Binding-site contacts:
Ligand atom C8 contacts residue ILE48 of chain 1.B at 4.4 Å (hydrophobic).
Ligand atom C5 contacts residue GLU22 of chain 1.B at 3.3 Å.
Ligand atom C8 contacts residue THR21 of chain 1.B at 3.8 Å.
Ligand atom C7 contacts residue GLU22 of chain 1.B at 3.8 Å.
Ligand atom C6 contacts residue ILE47 of chain 1.B at 4.4 Å (hydrophobic).
Ligand atom C9 contacts residue THR21 of chain 1.B at 3.7 Å.
Ligand atom C6 contacts residue GLU22 of chain 1.B at 3.7 Å.
Ligand atom C10 contacts residue THR21 of chain 1.B at 3.9 Å.
Ligand atom C8 contacts residue TYR49 of chain 1.B at 3.6 Å (hydrophobic).
Ligand atom C7 contacts residue ILE47 of chain 1.B at 3.3 Å (hydrophobic).
Ligand atom C9 contacts residue TYR49 of chain 1.B at 3.5 Å (hydrophobic).
Ligand atom C8 contacts residue ILE47 of chain 1.B at 3.8 Å (hydrophobic).
Ligand atom C4 contacts residue GLU22 of chain 1.B at 3.3 Å.
Ligand atom C9 contacts residue GLU22 of chain 1.B at 4.0 Å.
Ligand atom C10 contacts residue TYR49 of chain 1.B at 4.3 Å (hydrophobic).
Ligand atom C8 contacts residue ARG20 of chain 1.B at 3.5 Å.
Ligand atom C11 contacts residue GLU22 of chain 1.B at 3.6 Å.
Ligand atom N2 contacts residue GLU22 of chain 1.B at 3.5 Å.
Ligand atom C11 contacts residue THR21 of chain 1.B at 4.2 Å.
Ligand atom C6 contacts residue THR21 of chain 1.B at 4.2 Å.
Ligand atom C7 contacts residue THR21 of chain 1.B at 4.0 Å.
Ligand atom N1 contacts residue GLU22 of chain 1.B at 3.6 Å.
Ligand atom C9 contacts residue ARG20 of chain 1.B at 3.8 Å.
Ligand atom N contacts residue GLU22 of chain 1.B at 4.4 Å.
Ligand atom C8 contacts residue GLU22 of chain 1.B at 4.0 Å.
Ligand atom C10 contacts residue GLU22 of chain 1.B at 3.9 Å.

A small-molecule ligand and the protein it binds are described below.
Small molecule (SMILES): CCCC(=O)NCc1nc2ccccc2[nH]1

Sequence of chain 1.B:
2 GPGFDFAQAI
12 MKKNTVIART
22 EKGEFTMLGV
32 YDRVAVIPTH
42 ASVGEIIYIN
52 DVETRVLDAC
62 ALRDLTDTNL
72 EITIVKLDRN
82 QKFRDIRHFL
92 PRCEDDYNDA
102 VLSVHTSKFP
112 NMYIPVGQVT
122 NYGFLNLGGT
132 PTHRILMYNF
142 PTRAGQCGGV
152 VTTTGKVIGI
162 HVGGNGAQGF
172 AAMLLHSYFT